Binding-site contacts:
Ligand atom C1 contacts residue VAL320 of chain 1.A at 3.8 Å (hydrophobic).
Ligand atom C4 contacts residue ASN449 of chain 1.A at 4.3 Å.
Ligand atom C3 contacts residue ASN449 of chain 1.A at 3.8 Å.
Ligand atom C2 contacts residue ASN449 of chain 1.A at 2.4 Å.
Ligand atom C8 contacts residue ASP356 of chain 1.A at 3.7 Å.
Ligand atom O5 contacts residue VAL320 of chain 1.A at 3.3 Å.
Ligand atom C6 contacts residue VAL320 of chain 1.A at 4.1 Å (hydrophobic).
Ligand atom O6 contacts residue ASN449 of chain 1.A at 4.3 Å.
Ligand atom O6 contacts residue VAL320 of chain 1.A at 4.4 Å.
Ligand atom C8 contacts residue ASN449 of chain 1.A at 4.0 Å.
Ligand atom C5 contacts residue VAL320 of chain 1.A at 4.1 Å (hydrophobic).
Ligand atom C7 contacts residue HIS359 of chain 1.A at 3.9 Å.
Ligand atom C8 contacts residue HIS359 of chain 1.A at 4.3 Å.
Ligand atom O7 contacts residue HIS359 of chain 1.A at 3.0 Å (h-bond).
Ligand atom C7 contacts residue ASN449 of chain 1.A at 3.6 Å.
Ligand atom O5 contacts residue ASN449 of chain 1.A at 2.4 Å (h-bond).
Ligand atom O7 contacts residue ASN449 of chain 1.A at 4.4 Å.
Ligand atom C5 contacts residue ASN449 of chain 1.A at 3.7 Å.
Ligand atom C1 contacts residue ASN449 of chain 1.A at 1.4 Å.
Ligand atom N2 contacts residue ASN449 of chain 1.A at 2.8 Å (h-bond).

A small-molecule ligand and the protein it binds are described below.
Small molecule (SMILES): CC(=O)N[C@@H]1[C@@H](O)[C@H](O)[C@@H](CO)O[C@H]1O

Sequence of chain 1.A:
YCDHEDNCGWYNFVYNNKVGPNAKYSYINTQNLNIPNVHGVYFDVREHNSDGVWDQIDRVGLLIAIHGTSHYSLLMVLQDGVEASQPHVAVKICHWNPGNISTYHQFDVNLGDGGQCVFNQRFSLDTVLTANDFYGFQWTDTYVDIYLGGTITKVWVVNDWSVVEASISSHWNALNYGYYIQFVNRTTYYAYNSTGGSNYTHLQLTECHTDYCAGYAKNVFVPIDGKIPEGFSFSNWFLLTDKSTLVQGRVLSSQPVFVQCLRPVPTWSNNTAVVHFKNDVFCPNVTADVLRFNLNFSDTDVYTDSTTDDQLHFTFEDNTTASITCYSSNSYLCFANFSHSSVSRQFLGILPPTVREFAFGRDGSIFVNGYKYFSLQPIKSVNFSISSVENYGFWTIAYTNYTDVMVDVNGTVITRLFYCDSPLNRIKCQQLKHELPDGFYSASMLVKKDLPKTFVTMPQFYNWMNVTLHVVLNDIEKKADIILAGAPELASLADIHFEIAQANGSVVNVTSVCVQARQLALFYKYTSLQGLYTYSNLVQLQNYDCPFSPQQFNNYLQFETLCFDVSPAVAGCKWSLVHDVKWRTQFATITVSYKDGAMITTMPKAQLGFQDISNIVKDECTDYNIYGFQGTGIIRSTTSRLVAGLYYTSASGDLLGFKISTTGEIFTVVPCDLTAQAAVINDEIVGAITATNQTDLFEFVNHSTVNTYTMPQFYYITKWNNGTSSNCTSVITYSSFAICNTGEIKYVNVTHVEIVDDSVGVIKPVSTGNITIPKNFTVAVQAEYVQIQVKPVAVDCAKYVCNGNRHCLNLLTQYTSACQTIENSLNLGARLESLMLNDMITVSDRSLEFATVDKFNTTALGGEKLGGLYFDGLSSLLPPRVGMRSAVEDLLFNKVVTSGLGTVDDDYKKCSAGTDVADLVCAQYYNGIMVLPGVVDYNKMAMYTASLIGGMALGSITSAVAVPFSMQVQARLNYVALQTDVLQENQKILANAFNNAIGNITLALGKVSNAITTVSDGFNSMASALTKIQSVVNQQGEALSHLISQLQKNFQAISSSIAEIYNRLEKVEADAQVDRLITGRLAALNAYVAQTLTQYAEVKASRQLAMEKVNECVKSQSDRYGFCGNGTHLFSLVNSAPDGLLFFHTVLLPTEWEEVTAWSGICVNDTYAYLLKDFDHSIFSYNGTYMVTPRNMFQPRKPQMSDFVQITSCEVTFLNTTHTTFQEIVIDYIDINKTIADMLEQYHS